Sequence of chain 1.E:
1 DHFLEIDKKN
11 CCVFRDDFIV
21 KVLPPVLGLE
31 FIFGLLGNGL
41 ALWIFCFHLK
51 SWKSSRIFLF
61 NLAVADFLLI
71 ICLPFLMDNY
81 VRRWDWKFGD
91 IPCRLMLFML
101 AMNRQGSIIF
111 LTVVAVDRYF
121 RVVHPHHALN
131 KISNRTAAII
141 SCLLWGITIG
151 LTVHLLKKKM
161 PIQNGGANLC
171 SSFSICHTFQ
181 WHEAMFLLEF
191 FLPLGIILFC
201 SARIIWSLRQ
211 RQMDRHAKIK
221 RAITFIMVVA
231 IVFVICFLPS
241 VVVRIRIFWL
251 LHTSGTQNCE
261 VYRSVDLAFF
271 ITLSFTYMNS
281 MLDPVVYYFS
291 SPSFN

The small molecule below binds the protein below.
Small molecule (SMILES): CC(C)CCC[C@@H](C)[C@H]1CC[C@H]2[C@@H]3CC=C4C[C@@H](O)CC[C@]4(C)[C@H]3CC[C@]12C

Binding-site contacts:
Ligand atom C26 contacts residue ASN134 of chain 1.E at 3.8 Å.
Ligand atom C2 contacts residue TRP145 of chain 1.E at 3.8 Å (hydrophobic).
Ligand atom O1 contacts residue TRP145 of chain 1.E at 4.1 Å.
Ligand atom C7 contacts residue ASN61 of chain 1.E at 3.3 Å.
Ligand atom C13 contacts residue ASN61 of chain 1.E at 4.4 Å.
Ligand atom C3 contacts residue TRP145 of chain 1.E at 3.7 Å (hydrophobic).
Ligand atom C12 contacts residue ALA138 of chain 1.E at 4.5 Å (hydrophobic).
Ligand atom C27 contacts residue TRP52 of chain 1.E at 4.5 Å (hydrophobic).
Ligand atom C15 contacts residue ASN61 of chain 1.E at 4.0 Å.
Ligand atom C8 contacts residue ASN61 of chain 1.E at 3.6 Å.
Ligand atom C9 contacts residue TRP145 of chain 1.E at 4.2 Å (hydrophobic).
Ligand atom C1 contacts residue CYS142 of chain 1.E at 4.5 Å (hydrophobic).
Ligand atom C25 contacts residue ASN134 of chain 1.E at 4.0 Å.
Ligand atom C23 contacts residue TRP52 of chain 1.E at 4.5 Å (hydrophobic).
Ligand atom C10 contacts residue TRP145 of chain 1.E at 4.3 Å (hydrophobic).
Ligand atom C22 contacts residue TRP52 of chain 1.E at 4.4 Å (hydrophobic).
Ligand atom C1 contacts residue TRP145 of chain 1.E at 3.4 Å (hydrophobic).
Ligand atom C24 contacts residue ILE57 of chain 1.E at 4.3 Å (hydrophobic).
Ligand atom C12 contacts residue CYS142 of chain 1.E at 4.2 Å (hydrophobic).
Ligand atom C12 contacts residue ASN61 of chain 1.E at 4.3 Å.
Ligand atom C24 contacts residue TRP52 of chain 1.E at 3.3 Å (hydrophobic).
Ligand atom C21 contacts residue ASN134 of chain 1.E at 4.3 Å.
Ligand atom C12 contacts residue SER141 of chain 1.E at 4.4 Å.
Ligand atom C14 contacts residue ASN61 of chain 1.E at 3.3 Å.
Ligand atom C21 contacts residue ILE57 of chain 1.E at 3.7 Å (hydrophobic).
Ligand atom C15 contacts residue PHE60 of chain 1.E at 3.4 Å (hydrophobic).
Ligand atom C11 contacts residue CYS142 of chain 1.E at 3.6 Å (hydrophobic).
Ligand atom C6 contacts residue VAL64 of chain 1.E at 4.2 Å (hydrophobic).
Ligand atom C20 contacts residue ALA138 of chain 1.E at 4.4 Å (hydrophobic).
Ligand atom C6 contacts residue ASN61 of chain 1.E at 4.2 Å.
Ligand atom C9 contacts residue ASN61 of chain 1.E at 3.7 Å.
Ligand atom C21 contacts residue ALA138 of chain 1.E at 3.5 Å (hydrophobic).
Ligand atom C16 contacts residue PHE60 of chain 1.E at 3.8 Å (hydrophobic).
Ligand atom C5 contacts residue TRP145 of chain 1.E at 4.4 Å (hydrophobic).
Ligand atom C17 contacts residue ILE57 of chain 1.E at 4.4 Å (hydrophobic).
Ligand atom C24 contacts residue ASN134 of chain 1.E at 4.3 Å.
Ligand atom C7 contacts residue VAL64 of chain 1.E at 4.5 Å (hydrophobic).
Ligand atom C25 contacts residue TRP52 of chain 1.E at 4.2 Å (hydrophobic).